Sequence of chain 1.K:
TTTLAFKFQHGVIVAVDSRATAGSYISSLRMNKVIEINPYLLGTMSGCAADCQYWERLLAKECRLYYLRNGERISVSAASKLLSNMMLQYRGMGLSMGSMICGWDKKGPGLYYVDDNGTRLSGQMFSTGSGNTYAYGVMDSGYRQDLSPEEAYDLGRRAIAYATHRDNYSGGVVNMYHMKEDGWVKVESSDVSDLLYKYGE

Binding-site contacts:
Ligand atom C24 contacts residue GLY47 of chain 1.K at 3.5 Å.
Ligand atom C10 contacts residue THR1 of chain 1.K at 1.5 Å.
Ligand atom C11 contacts residue TYR169 of chain 1.K at 3.1 Å (hydrophobic).
Ligand atom O21 contacts residue THR1 of chain 1.K at 2.3 Å (h-bond).
Ligand atom C8 contacts residue GLY47 of chain 1.K at 3.5 Å.
Ligand atom C9 contacts residue THR1 of chain 1.K at 1.4 Å.
Ligand atom C12 contacts residue THR1 of chain 1.K at 2.5 Å.
Ligand atom C7 contacts residue GLY47 of chain 1.K at 3.1 Å.
Ligand atom C4 contacts residue ALA49 of chain 1.K at 3.7 Å (hydrophobic).
Ligand atom C11 contacts residue LYS33 of chain 1.K at 3.5 Å.
Ligand atom C23 contacts residue GLY47 of chain 1.K at 3.6 Å.
Ligand atom C3 contacts residue ALA49 of chain 1.K at 3.8 Å (hydrophobic).
Ligand atom N28 contacts residue ASP125 of chain 1.L at 3.1 Å (salt-bridge).
Ligand atom C12 contacts residue THR21 of chain 1.K at 3.5 Å.
Ligand atom O49 contacts residue THR21 of chain 1.K at 2.8 Å (h-bond).
Ligand atom C46 contacts residue SER96 of chain 1.K at 3.8 Å.
Ligand atom C43 contacts residue CYS48 of chain 1.K at 3.7 Å (hydrophobic).
Ligand atom C11 contacts residue THR1 of chain 1.K at 2.5 Å.
Ligand atom O21 contacts residue GLY47 of chain 1.K at 3.1 Å (h-bond).
Ligand atom C24 contacts residue THR21 of chain 1.K at 3.5 Å.
Ligand atom C2 contacts residue MET45 of chain 1.K at 3.6 Å (hydrophobic).
Ligand atom C42 contacts residue GLY47 of chain 1.K at 3.5 Å.
Ligand atom C5 contacts residue LYS33 of chain 1.K at 3.8 Å.
Ligand atom C3 contacts residue MET31 of chain 1.K at 3.6 Å (hydrophobic).
Ligand atom C10 contacts residue TYR169 of chain 1.K at 3.6 Å (hydrophobic).
Ligand atom C46 contacts residue CYS48 of chain 1.K at 3.8 Å (hydrophobic).
Ligand atom C38 contacts residue ASP125 of chain 1.L at 3.7 Å.
Ligand atom N22 contacts residue THR1 of chain 1.K at 3.7 Å.
Ligand atom O13 contacts residue THR1 of chain 1.K at 2.9 Å (h-bond).
Ligand atom N25 contacts residue THR21 of chain 1.K at 2.8 Å (h-bond).
Ligand atom C11 contacts residue ARG19 of chain 1.K at 2.8 Å.
Ligand atom C30 contacts residue ASP125 of chain 1.L at 3.7 Å.
Ligand atom C8 contacts residue THR1 of chain 1.K at 2.4 Å.
Ligand atom C6 contacts residue THR1 of chain 1.K at 3.7 Å.
Ligand atom C7 contacts residue THR1 of chain 1.K at 2.7 Å.
Ligand atom C4 contacts residue MET31 of chain 1.K at 3.2 Å (hydrophobic).
Ligand atom O39 contacts residue ALA49 of chain 1.K at 3.0 Å (h-bond).
Ligand atom N22 contacts residue GLY47 of chain 1.K at 2.8 Å (h-bond).
Ligand atom O49 contacts residue ALA20 of chain 1.K at 3.5 Å.
Ligand atom C40 contacts residue THR21 of chain 1.K at 3.4 Å.

Sequence of chain 1.L:
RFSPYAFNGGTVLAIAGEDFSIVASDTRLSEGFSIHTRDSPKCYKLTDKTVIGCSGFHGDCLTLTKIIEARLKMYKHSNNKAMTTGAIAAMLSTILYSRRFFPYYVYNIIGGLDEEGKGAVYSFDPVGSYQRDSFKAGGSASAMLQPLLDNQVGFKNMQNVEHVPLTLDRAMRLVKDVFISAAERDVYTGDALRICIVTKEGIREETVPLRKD

This protein binds this small molecule.
Small molecule (SMILES): COc1ccc(C[C@H](NC(=O)[C@H](C)NC(=O)CN2CCOCC2)C(=O)N[C@@H](Cc2ccccc2)[C@@H](O)[C@H](C)CO)cc1